Sequence of chain 1.IA:
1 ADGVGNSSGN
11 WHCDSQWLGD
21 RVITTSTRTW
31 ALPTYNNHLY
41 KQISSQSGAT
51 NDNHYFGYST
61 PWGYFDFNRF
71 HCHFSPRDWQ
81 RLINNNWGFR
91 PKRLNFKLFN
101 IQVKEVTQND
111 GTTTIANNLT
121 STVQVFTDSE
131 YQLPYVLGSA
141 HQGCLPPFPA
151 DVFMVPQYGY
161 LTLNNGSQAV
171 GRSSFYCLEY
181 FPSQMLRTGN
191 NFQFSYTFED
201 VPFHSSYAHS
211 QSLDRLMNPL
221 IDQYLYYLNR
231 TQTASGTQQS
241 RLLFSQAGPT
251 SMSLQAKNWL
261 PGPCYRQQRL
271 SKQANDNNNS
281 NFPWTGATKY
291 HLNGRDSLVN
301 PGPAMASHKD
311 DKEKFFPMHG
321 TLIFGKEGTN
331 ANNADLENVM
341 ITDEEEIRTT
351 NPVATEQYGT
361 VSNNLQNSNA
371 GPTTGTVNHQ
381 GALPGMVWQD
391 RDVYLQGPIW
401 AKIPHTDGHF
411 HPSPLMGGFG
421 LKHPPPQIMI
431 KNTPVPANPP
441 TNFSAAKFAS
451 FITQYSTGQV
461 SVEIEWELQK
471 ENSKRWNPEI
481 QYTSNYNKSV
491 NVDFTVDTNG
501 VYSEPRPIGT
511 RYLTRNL

A protein and the small-molecule ligand that binds it are described below.
Small molecule (SMILES): Nc1ncnc2c1ncn2[C@H]1C[C@H](O)[C@@H](COP(=O)(O)O)O1

Binding-site contacts:
Ligand atom C6 contacts residue VAL201 of chain 1.KA at 4.5 Å (hydrophobic).
Ligand atom N6 contacts residue PRO412 of chain 1.KA at 3.6 Å.
Ligand atom C6 contacts residue GLY420 of chain 1.KA at 4.3 Å.
Ligand atom N9 contacts residue PRO412 of chain 1.KA at 4.4 Å.
Ligand atom C6 contacts residue PRO412 of chain 1.KA at 3.6 Å (hydrophobic).
Ligand atom C5 contacts residue PRO202 of chain 1.KA at 3.9 Å (hydrophobic).
Ligand atom O1P contacts residue PRO202 of chain 1.KA at 4.1 Å.
Ligand atom C6 contacts residue PRO202 of chain 1.KA at 4.0 Å (hydrophobic).
Ligand atom N6 contacts residue GLY420 of chain 1.KA at 3.6 Å.
Ligand atom C8 contacts residue PRO202 of chain 1.KA at 4.4 Å (hydrophobic).
Ligand atom N1 contacts residue PRO202 of chain 1.KA at 4.0 Å.
Ligand atom C5' contacts residue PRO202 of chain 1.KA at 4.2 Å (hydrophobic).
Ligand atom N1 contacts residue VAL201 of chain 1.KA at 4.0 Å.
Ligand atom C4 contacts residue PRO412 of chain 1.KA at 4.1 Å (hydrophobic).
Ligand atom O3' contacts residue HIS409 of chain 1.IA at 4.4 Å.
Ligand atom C2 contacts residue PRO202 of chain 1.KA at 4.0 Å (hydrophobic).
Ligand atom N6 contacts residue VAL201 of chain 1.KA at 4.5 Å.
Ligand atom C6 contacts residue SER413 of chain 1.KA at 4.4 Å.
Ligand atom N1 contacts residue GLY420 of chain 1.KA at 3.2 Å (h-bond).
Ligand atom C8 contacts residue HIS411 of chain 1.KA at 3.4 Å.
Ligand atom N3 contacts residue PRO202 of chain 1.KA at 4.2 Å.
Ligand atom N7 contacts residue PRO202 of chain 1.KA at 4.2 Å.
Ligand atom C5 contacts residue PRO412 of chain 1.KA at 4.1 Å (hydrophobic).
Ligand atom O4' contacts residue PRO202 of chain 1.KA at 4.4 Å.
Ligand atom C4 contacts residue PRO202 of chain 1.KA at 4.0 Å (hydrophobic).
Ligand atom O5' contacts residue PRO202 of chain 1.KA at 4.1 Å.
Ligand atom N1 contacts residue PRO412 of chain 1.KA at 3.7 Å.
Ligand atom C2 contacts residue GLY420 of chain 1.KA at 3.8 Å.
Ligand atom C2' contacts residue HIS411 of chain 1.KA at 4.3 Å.
Ligand atom N9 contacts residue PRO202 of chain 1.KA at 4.3 Å.
Ligand atom P contacts residue PRO202 of chain 1.KA at 4.4 Å.
Ligand atom N7 contacts residue HIS411 of chain 1.KA at 3.7 Å.
Ligand atom N9 contacts residue HIS411 of chain 1.KA at 4.5 Å.
Ligand atom O3P contacts residue PRO202 of chain 1.KA at 4.1 Å.
Ligand atom C2 contacts residue PRO412 of chain 1.KA at 4.2 Å (hydrophobic).
Ligand atom N7 contacts residue SER413 of chain 1.KA at 4.3 Å.
Ligand atom N6 contacts residue SER413 of chain 1.KA at 3.6 Å.
Ligand atom N3 contacts residue PRO412 of chain 1.KA at 4.0 Å.

Sequence of chain 1.KA:
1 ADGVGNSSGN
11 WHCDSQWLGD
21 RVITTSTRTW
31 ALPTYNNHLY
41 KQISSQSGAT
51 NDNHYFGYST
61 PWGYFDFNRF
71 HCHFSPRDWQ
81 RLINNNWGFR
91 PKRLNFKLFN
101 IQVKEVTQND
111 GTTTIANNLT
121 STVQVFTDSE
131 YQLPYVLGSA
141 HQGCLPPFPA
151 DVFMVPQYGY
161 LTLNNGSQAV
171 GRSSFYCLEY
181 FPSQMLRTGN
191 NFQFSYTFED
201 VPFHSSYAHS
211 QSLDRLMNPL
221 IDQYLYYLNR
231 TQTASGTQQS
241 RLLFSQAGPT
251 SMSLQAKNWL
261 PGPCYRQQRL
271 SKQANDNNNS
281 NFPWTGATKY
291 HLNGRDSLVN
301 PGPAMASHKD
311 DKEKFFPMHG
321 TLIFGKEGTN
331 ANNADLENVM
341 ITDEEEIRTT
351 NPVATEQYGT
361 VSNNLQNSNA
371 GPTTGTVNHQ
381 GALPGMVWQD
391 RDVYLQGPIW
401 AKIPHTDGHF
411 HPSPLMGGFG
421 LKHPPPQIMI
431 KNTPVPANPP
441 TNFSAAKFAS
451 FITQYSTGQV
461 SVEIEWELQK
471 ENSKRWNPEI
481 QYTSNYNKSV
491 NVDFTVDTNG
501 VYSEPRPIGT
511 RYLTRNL